Sequence of chain 1.C:
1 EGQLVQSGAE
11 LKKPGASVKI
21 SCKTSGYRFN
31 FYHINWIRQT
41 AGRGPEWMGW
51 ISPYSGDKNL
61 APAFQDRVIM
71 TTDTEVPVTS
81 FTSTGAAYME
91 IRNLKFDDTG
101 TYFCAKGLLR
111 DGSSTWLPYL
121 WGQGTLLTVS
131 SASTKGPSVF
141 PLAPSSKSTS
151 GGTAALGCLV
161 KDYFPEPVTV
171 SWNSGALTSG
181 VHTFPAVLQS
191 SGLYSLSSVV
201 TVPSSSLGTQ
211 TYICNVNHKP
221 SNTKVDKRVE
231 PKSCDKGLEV

Sequence of chain 1.D:
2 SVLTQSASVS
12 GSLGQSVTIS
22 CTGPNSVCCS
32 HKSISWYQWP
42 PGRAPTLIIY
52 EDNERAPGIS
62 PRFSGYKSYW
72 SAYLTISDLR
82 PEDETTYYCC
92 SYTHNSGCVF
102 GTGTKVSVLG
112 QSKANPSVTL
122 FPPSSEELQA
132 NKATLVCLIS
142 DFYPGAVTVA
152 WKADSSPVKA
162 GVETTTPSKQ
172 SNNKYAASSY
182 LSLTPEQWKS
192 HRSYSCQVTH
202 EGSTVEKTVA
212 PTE

Sequence of chain 1.B:
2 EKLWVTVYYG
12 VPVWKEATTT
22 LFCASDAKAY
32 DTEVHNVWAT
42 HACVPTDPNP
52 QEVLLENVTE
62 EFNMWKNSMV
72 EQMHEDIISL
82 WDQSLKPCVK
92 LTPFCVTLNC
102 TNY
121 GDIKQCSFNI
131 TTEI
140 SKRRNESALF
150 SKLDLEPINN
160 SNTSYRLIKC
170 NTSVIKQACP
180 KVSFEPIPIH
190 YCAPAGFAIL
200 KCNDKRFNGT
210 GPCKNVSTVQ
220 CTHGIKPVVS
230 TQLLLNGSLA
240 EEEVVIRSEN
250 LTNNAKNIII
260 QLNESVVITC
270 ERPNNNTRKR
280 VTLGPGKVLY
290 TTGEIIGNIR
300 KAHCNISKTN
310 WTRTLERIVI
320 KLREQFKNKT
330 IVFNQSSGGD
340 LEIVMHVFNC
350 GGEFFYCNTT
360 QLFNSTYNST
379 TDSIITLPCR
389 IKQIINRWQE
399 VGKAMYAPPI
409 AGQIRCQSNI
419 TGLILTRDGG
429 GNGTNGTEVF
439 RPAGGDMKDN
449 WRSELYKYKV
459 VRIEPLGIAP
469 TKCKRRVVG

Binding-site contacts:
Ligand atom O4 contacts residue ARG110 of chain 1.C at 3.1 Å (salt-bridge).
Ligand atom C1 contacts residue ASN58 of chain 1.B at 1.4 Å.
Ligand atom O7 contacts residue SER52 of chain 1.C at 2.3 Å (h-bond).
Ligand atom C6 contacts residue PHE31 of chain 1.C at 2.2 Å (hydrophobic).
Ligand atom O2 contacts residue SER113 of chain 1.C at 3.3 Å.
Ligand atom O2 contacts residue THR115 of chain 1.C at 3.2 Å.
Ligand atom O4 contacts residue ASP57 of chain 1.C at 2.3 Å (salt-bridge).
Ligand atom C5 contacts residue ASN30 of chain 1.C at 3.3 Å.
Ligand atom C5 contacts residue TRP50 of chain 1.C at 3.0 Å (hydrophobic).
Ligand atom O2 contacts residue HIS95 of chain 1.D at 3.4 Å.
Ligand atom C4 contacts residue ARG110 of chain 1.C at 3.3 Å.
Ligand atom O7 contacts residue TYR54 of chain 1.C at 2.7 Å (h-bond).
Ligand atom C3 contacts residue HIS33 of chain 1.C at 3.3 Å.
Ligand atom O4 contacts residue THR115 of chain 1.C at 3.3 Å.
Ligand atom O6 contacts residue ASN30 of chain 1.C at 2.0 Å (h-bond).
Ligand atom O3 contacts residue SER113 of chain 1.C at 3.3 Å (h-bond).
Ligand atom O3 contacts residue THR115 of chain 1.C at 3.3 Å (h-bond).
Ligand atom C3 contacts residue ARG110 of chain 1.C at 3.4 Å.
Ligand atom N2 contacts residue HIS33 of chain 1.C at 3.1 Å (h-bond).
Ligand atom N2 contacts residue ASN58 of chain 1.B at 2.9 Å (h-bond).
Ligand atom C2 contacts residue ASN58 of chain 1.B at 2.4 Å.
Ligand atom O2 contacts residue ASP111 of chain 1.C at 3.2 Å (salt-bridge).
Ligand atom O2 contacts residue GLY112 of chain 1.C at 2.7 Å (h-bond).
Ligand atom C7 contacts residue SER52 of chain 1.C at 3.1 Å.
Ligand atom O3 contacts residue HIS33 of chain 1.C at 2.2 Å (h-bond).
Ligand atom O5 contacts residue PHE31 of chain 1.C at 3.2 Å.
Ligand atom C5 contacts residue ARG110 of chain 1.C at 3.0 Å.
Ligand atom O6 contacts residue TYR32 of chain 1.C at 2.9 Å (h-bond).
Ligand atom C6 contacts residue ASN30 of chain 1.C at 3.1 Å.
Ligand atom O3 contacts residue GLY112 of chain 1.C at 3.4 Å.
Ligand atom C8 contacts residue SER52 of chain 1.C at 3.4 Å.
Ligand atom C6 contacts residue TRP50 of chain 1.C at 2.2 Å (hydrophobic).
Ligand atom O6 contacts residue TRP50 of chain 1.C at 1.4 Å.
Ligand atom C4 contacts residue ASP57 of chain 1.C at 3.1 Å.
Ligand atom C2 contacts residue ASP111 of chain 1.C at 3.3 Å.
Ligand atom O5 contacts residue THR115 of chain 1.C at 3.1 Å (h-bond).
Ligand atom C2 contacts residue ARG110 of chain 1.C at 3.1 Å.
Ligand atom C2 contacts residue GLY112 of chain 1.C at 3.1 Å.
Ligand atom O6 contacts residue PHE31 of chain 1.C at 1.4 Å.
Ligand atom O5 contacts residue ASN58 of chain 1.B at 2.3 Å (h-bond).

This protein binds this small molecule.
Small molecule (SMILES): CC(=O)N[C@H]1[C@H](O[C@H]2[C@H](O)[C@@H](NC(C)=O)CO[C@@H]2CO)O[C@H](CO)[C@@H](O[C@@H]2O[C@H](CO[C@H]3O[C@H](CO)[C@@H](O)[C@H](O)[C@@H]3O)[C@@H](O)[C@H](O[C@H]3O[C@H](CO)[C@@H](O)[C@H](O)[C@@H]3O)[C@@H]2O)[C@@H]1O

Sequence of chain 1.A:
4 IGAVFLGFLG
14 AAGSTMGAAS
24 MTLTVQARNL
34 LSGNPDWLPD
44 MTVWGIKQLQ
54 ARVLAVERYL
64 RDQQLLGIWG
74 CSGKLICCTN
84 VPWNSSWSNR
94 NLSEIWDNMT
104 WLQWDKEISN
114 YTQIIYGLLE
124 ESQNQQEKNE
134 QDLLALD